Sequence of chain 29.A:
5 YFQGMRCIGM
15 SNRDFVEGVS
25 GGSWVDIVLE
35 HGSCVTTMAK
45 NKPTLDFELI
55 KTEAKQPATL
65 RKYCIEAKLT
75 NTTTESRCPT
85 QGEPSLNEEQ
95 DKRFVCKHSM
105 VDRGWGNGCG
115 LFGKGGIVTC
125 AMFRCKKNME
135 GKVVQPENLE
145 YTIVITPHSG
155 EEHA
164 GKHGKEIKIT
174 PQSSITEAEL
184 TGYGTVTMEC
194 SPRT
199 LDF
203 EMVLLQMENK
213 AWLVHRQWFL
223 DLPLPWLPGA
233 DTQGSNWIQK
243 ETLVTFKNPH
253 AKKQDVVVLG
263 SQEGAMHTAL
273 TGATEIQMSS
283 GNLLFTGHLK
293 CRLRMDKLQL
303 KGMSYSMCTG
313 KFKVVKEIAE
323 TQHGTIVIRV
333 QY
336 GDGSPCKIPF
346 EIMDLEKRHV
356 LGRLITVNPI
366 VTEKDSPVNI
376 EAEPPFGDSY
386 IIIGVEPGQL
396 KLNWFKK

Sequence of chain 29.B:
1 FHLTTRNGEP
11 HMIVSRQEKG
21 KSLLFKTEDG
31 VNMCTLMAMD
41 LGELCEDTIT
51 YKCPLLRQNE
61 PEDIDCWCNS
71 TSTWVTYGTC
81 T

Binding-site contacts:
Ligand atom C6 contacts residue CYS45 of chain 29.B at 4.4 Å (hydrophobic).
Ligand atom O3 contacts residue NAG1 of chain 29.N at 2.4 Å (h-bond).
Ligand atom O5 contacts residue THR48 of chain 29.B at 4.0 Å.
Ligand atom C7 contacts residue MET126 of chain 29.A at 3.8 Å (hydrophobic).
Ligand atom C5 contacts residue ASN75 of chain 29.A at 3.2 Å.
Ligand atom C8 contacts residue PHE98 of chain 29.A at 3.6 Å (hydrophobic).
Ligand atom C6 contacts residue ASN75 of chain 29.A at 3.8 Å.
Ligand atom C4 contacts residue ASN75 of chain 29.A at 4.0 Å.
Ligand atom C6 contacts residue NAG1 of chain 29.N at 3.4 Å.
Ligand atom O6 contacts residue THR48 of chain 29.B at 4.0 Å.
Ligand atom O7 contacts residue ASN75 of chain 29.A at 3.2 Å (h-bond).
Ligand atom O7 contacts residue MET126 of chain 29.A at 3.1 Å.
Ligand atom C8 contacts residue MET126 of chain 29.A at 3.7 Å (hydrophobic).
Ligand atom C2 contacts residue ASN75 of chain 29.A at 2.6 Å.
Ligand atom N2 contacts residue ASN75 of chain 29.A at 3.0 Å (h-bond).
Ligand atom C3 contacts residue NAG1 of chain 29.N at 3.3 Å.
Ligand atom C2 contacts residue NAG1 of chain 29.N at 4.1 Å.
Ligand atom C1 contacts residue ASN75 of chain 29.A at 1.3 Å.
Ligand atom C5 contacts residue NAG1 of chain 29.N at 3.7 Å.
Ligand atom O6 contacts residue CYS45 of chain 29.B at 3.4 Å (h-bond).
Ligand atom C4 contacts residue NAG1 of chain 29.N at 2.9 Å.
Ligand atom O6 contacts residue NAG1 of chain 29.N at 4.1 Å.
Ligand atom O5 contacts residue ASN75 of chain 29.A at 2.1 Å (h-bond).
Ligand atom O6 contacts residue ASN75 of chain 29.A at 3.8 Å.
Ligand atom C6 contacts residue THR48 of chain 29.B at 4.4 Å.
Ligand atom C7 contacts residue ASN75 of chain 29.A at 2.8 Å.
Ligand atom C8 contacts residue ASN75 of chain 29.A at 3.0 Å.
Ligand atom O4 contacts residue NAG1 of chain 29.N at 1.6 Å.
Ligand atom O6 contacts residue GLU46 of chain 29.B at 3.8 Å.
Ligand atom C3 contacts residue ASN75 of chain 29.A at 3.5 Å.

This protein binds this small molecule.
Small molecule (SMILES): CC(=O)N[C@@H]1[C@@H](O)[C@H](O)[C@@H](CO)O[C@H]1O